Sequence of chain 1.B:
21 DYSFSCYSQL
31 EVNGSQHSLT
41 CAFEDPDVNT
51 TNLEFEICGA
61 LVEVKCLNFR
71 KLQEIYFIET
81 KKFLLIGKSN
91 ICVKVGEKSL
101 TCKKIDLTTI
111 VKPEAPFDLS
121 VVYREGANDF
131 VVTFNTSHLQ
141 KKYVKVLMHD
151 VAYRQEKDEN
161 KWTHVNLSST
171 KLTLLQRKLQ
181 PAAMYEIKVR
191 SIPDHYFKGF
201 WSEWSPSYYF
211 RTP

A protein and the small-molecule ligand that binds it are described below.
Small molecule (SMILES): CC(=O)N[C@H]1[C@@H](O[C@H]2[C@H](O)[C@@H](NC(C)=O)CO[C@@H]2CO)O[C@H](CO)[C@@H](O)[C@@H]1O

Binding-site contacts:
Ligand atom O7 contacts residue ASN49 of chain 1.B at 3.6 Å (h-bond).
Ligand atom C6 contacts residue ASN49 of chain 1.B at 4.3 Å.
Ligand atom O5 contacts residue ASN49 of chain 1.B at 2.4 Å (h-bond).
Ligand atom C5 contacts residue ASN49 of chain 1.B at 3.7 Å.
Ligand atom O6 contacts residue THR50 of chain 1.B at 3.9 Å.
Ligand atom O6 contacts residue THR51 of chain 1.B at 3.7 Å.
Ligand atom O5 contacts residue THR50 of chain 1.B at 4.5 Å.
Ligand atom C7 contacts residue ASN49 of chain 1.B at 3.3 Å.
Ligand atom C4 contacts residue ASN49 of chain 1.B at 4.3 Å.
Ligand atom C8 contacts residue ASN49 of chain 1.B at 4.5 Å.
Ligand atom N2 contacts residue ASN49 of chain 1.B at 2.4 Å (h-bond).
Ligand atom C3 contacts residue ASN49 of chain 1.B at 3.8 Å.
Ligand atom C1 contacts residue ASN49 of chain 1.B at 1.5 Å.
Ligand atom O6 contacts residue ASN49 of chain 1.B at 4.4 Å.
Ligand atom O6 contacts residue ASN52 of chain 1.B at 3.2 Å (h-bond).
Ligand atom C2 contacts residue ASN49 of chain 1.B at 2.5 Å.
Ligand atom C5 contacts residue THR50 of chain 1.B at 4.3 Å.